Sequence of chain 1.B:
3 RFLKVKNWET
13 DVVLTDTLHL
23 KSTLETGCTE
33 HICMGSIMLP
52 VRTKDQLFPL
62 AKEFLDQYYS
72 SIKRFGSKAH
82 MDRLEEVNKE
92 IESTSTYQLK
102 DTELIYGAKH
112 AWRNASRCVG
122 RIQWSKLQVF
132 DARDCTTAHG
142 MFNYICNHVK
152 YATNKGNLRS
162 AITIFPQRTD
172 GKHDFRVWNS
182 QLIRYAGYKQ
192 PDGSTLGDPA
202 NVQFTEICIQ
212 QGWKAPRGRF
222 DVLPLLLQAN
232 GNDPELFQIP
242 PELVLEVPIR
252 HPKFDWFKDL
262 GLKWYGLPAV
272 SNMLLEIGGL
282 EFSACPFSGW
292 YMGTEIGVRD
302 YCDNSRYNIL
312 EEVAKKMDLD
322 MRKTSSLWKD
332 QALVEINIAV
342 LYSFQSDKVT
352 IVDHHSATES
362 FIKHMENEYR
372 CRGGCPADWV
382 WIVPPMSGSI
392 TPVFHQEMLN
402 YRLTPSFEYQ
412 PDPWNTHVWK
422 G

Binding-site contacts:
Ligand atom C06 contacts residue HEM1 of chain 1.H at 4.2 Å.
Ligand atom C10 contacts residue GLU296 of chain 1.B at 3.4 Å.
Ligand atom N02 contacts residue GLU296 of chain 1.B at 2.7 Å (salt-bridge).
Ligand atom N28 contacts residue TRP10 of chain 1.A at 3.6 Å.
Ligand atom C11 contacts residue PHE288 of chain 1.B at 3.9 Å (hydrophobic).
Ligand atom C21 contacts residue TRP382 of chain 1.B at 4.2 Å (hydrophobic).
Ligand atom C03 contacts residue PRO269 of chain 1.B at 4.2 Å (hydrophobic).
Ligand atom C02 contacts residue PRO269 of chain 1.B at 3.9 Å (hydrophobic).
Ligand atom C02 contacts residue TRP291 of chain 1.B at 3.8 Å (hydrophobic).
Ligand atom N02 contacts residue MET293 of chain 1.B at 4.0 Å.
Ligand atom N01 contacts residue HEM1 of chain 1.H at 4.0 Å.
Ligand atom C04 contacts residue HEM1 of chain 1.H at 3.7 Å.
Ligand atom C11 contacts residue HEM1 of chain 1.H at 3.1 Å.
Ligand atom C09 contacts residue GLU296 of chain 1.B at 3.2 Å.
Ligand atom C06 contacts residue VAL271 of chain 1.B at 3.2 Å (hydrophobic).
Ligand atom C02 contacts residue HEM1 of chain 1.H at 3.6 Å.
Ligand atom C14 contacts residue HEM1 of chain 1.H at 3.1 Å.
Ligand atom C12 contacts residue HEM1 of chain 1.H at 3.0 Å.
Ligand atom C07 contacts residue VAL271 of chain 1.B at 3.5 Å (hydrophobic).
Ligand atom C09 contacts residue HEM1 of chain 1.H at 3.5 Å.
Ligand atom N02 contacts residue PRO269 of chain 1.B at 3.8 Å.
Ligand atom C08 contacts residue HEM1 of chain 1.H at 3.8 Å.
Ligand atom N02 contacts residue HEM1 of chain 1.H at 3.4 Å.
Ligand atom C05 contacts residue HEM1 of chain 1.H at 4.2 Å.
Ligand atom C10 contacts residue HEM1 of chain 1.H at 4.2 Å.
Ligand atom C15 contacts residue HEM1 of chain 1.H at 3.1 Å.
Ligand atom C03 contacts residue TRP291 of chain 1.B at 4.2 Å (hydrophobic).
Ligand atom N02 contacts residue TYR292 of chain 1.B at 3.6 Å.
Ligand atom N13 contacts residue HEM1 of chain 1.H at 3.0 Å (h-bond).
Ligand atom C11 contacts residue VAL271 of chain 1.B at 4.2 Å (hydrophobic).
Ligand atom C03 contacts residue HEM1 of chain 1.H at 3.1 Å.
Ligand atom N02 contacts residue TRP291 of chain 1.B at 2.6 Å (h-bond).
Ligand atom C27 contacts residue TRP10 of chain 1.A at 4.1 Å (hydrophobic).
Ligand atom N01 contacts residue GLU296 of chain 1.B at 2.7 Å (salt-bridge).
Ligand atom C15 contacts residue TRP382 of chain 1.B at 3.5 Å (hydrophobic).
Ligand atom C07 contacts residue HEM1 of chain 1.H at 4.2 Å.
Ligand atom C05 contacts residue VAL271 of chain 1.B at 4.3 Å (hydrophobic).
Ligand atom C02 contacts residue GLU296 of chain 1.B at 3.4 Å.
Ligand atom N01 contacts residue PRO269 of chain 1.B at 4.1 Å.
Ligand atom C21 contacts residue HEM1 of chain 1.H at 4.3 Å.

A small-molecule ligand and the protein it binds are described below.
Small molecule (SMILES): Cc1cc(N)nc2cc(CNCCc3ccc(C#N)cc3)ccc12

Sequence of chain 1.A:
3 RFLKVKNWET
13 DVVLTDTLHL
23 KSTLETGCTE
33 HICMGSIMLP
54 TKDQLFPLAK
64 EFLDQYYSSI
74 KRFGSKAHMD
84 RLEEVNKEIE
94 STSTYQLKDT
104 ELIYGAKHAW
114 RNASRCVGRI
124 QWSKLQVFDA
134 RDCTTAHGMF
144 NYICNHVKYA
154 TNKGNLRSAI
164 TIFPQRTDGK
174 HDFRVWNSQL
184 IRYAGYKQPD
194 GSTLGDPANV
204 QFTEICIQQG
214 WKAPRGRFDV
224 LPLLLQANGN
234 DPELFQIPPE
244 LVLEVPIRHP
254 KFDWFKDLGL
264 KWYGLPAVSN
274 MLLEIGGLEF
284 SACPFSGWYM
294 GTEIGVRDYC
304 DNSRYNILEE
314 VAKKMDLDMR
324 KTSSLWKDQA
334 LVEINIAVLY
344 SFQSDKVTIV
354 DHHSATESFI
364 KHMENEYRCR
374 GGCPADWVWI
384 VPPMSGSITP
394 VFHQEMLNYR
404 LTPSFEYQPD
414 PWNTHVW